This small molecule binds to this protein.
Small molecule (SMILES): CC(C)CN

Sequence of chain 1.A:
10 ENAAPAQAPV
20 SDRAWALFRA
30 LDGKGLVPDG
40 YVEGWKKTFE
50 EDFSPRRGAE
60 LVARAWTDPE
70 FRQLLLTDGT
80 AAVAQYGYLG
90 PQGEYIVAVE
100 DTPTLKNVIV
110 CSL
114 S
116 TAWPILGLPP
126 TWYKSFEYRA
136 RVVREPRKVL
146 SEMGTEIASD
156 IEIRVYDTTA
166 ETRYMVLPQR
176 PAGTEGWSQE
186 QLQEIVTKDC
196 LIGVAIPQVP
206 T

Binding-site contacts:
Ligand atom C4 contacts residue MET40 of chain 1.B at 3.7 Å (hydrophobic).
Ligand atom C4 contacts residue TRP118 of chain 1.A at 3.9 Å (hydrophobic).
Ligand atom N contacts residue SER114 of chain 1.A at 3.8 Å.
Ligand atom N contacts residue TYR76 of chain 1.B at 3.4 Å.
Ligand atom C1 contacts residue CSD115 of chain 1.A at 4.5 Å.
Ligand atom C2 contacts residue VAL52 of chain 1.B at 4.5 Å (hydrophobic).
Ligand atom C3 contacts residue CSD115 of chain 1.A at 3.8 Å.
Ligand atom C3 contacts residue ARG56 of chain 1.B at 3.8 Å.
Ligand atom C1 contacts residue TYR72 of chain 1.B at 3.7 Å (hydrophobic).
Ligand atom N contacts residue TYR37 of chain 1.B at 3.6 Å.
Ligand atom C3 contacts residue CSD113 of chain 1.A at 3.7 Å.
Ligand atom C1 contacts residue TYR37 of chain 1.B at 3.9 Å (hydrophobic).
Ligand atom C4 contacts residue CSD115 of chain 1.A at 4.4 Å.
Ligand atom C2 contacts residue MET40 of chain 1.B at 3.8 Å (hydrophobic).
Ligand atom C1 contacts residue TRP118 of chain 1.A at 4.2 Å (hydrophobic).
Ligand atom N contacts residue TYR72 of chain 1.B at 2.9 Å (h-bond).
Ligand atom C4 contacts residue GLN91 of chain 1.A at 4.0 Å.
Ligand atom C4 contacts residue VAL52 of chain 1.B at 4.3 Å (hydrophobic).
Ligand atom C3 contacts residue VAL52 of chain 1.B at 4.0 Å (hydrophobic).
Ligand atom C1 contacts residue TYR76 of chain 1.B at 4.4 Å (hydrophobic).
Ligand atom C1 contacts residue SER114 of chain 1.A at 4.2 Å.

Sequence of chain 1.B:
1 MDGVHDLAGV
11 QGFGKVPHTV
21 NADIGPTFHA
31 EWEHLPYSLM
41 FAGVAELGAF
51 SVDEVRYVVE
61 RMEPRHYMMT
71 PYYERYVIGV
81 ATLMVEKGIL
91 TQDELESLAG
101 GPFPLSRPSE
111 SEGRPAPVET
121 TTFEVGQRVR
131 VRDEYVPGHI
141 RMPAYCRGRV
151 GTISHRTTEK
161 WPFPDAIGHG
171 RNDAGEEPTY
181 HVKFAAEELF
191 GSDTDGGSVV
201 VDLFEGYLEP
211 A